This protein binds this small molecule.
Small molecule (SMILES): CC(=O)N[C@H]1[C@H](O[C@H]2[C@H](O)[C@@H](NC(C)=O)CO[C@@H]2CO)O[C@H](CO)[C@@H](O[C@H]2O[C@H](CO)[C@@H](O)[C@H](O[C@H]3O[C@H](CO)[C@@H](O)[C@H](O)[C@@H]3O)[C@@H]2O)[C@@H]1O

Binding-site contacts:
Ligand atom C1 contacts residue ASN65 of chain 2.A at 1.4 Å.
Ligand atom O7 contacts residue LYS62 of chain 2.A at 3.9 Å.
Ligand atom C7 contacts residue ILE355 of chain 2.A at 4.2 Å (hydrophobic).
Ligand atom C8 contacts residue ILE355 of chain 2.A at 3.9 Å (hydrophobic).
Ligand atom C7 contacts residue ASN65 of chain 2.A at 3.2 Å.
Ligand atom N2 contacts residue ASN65 of chain 2.A at 2.8 Å (h-bond).
Ligand atom N2 contacts residue ILE355 of chain 2.A at 4.1 Å.
Ligand atom C2 contacts residue ASN65 of chain 2.A at 2.3 Å.
Ligand atom C8 contacts residue ASN65 of chain 2.A at 4.4 Å.
Ligand atom C5 contacts residue ASN65 of chain 2.A at 3.6 Å.
Ligand atom C4 contacts residue ASN65 of chain 2.A at 4.1 Å.
Ligand atom C8 contacts residue ILE386 of chain 2.A at 3.8 Å (hydrophobic).
Ligand atom C8 contacts residue LYS62 of chain 2.A at 4.1 Å.
Ligand atom C7 contacts residue LYS62 of chain 2.A at 4.4 Å.
Ligand atom C1 contacts residue ILE355 of chain 2.A at 4.4 Å (hydrophobic).
Ligand atom O7 contacts residue ASN65 of chain 2.A at 3.2 Å (h-bond).
Ligand atom C3 contacts residue ASN65 of chain 2.A at 3.7 Å.
Ligand atom O5 contacts residue ASN65 of chain 2.A at 2.4 Å (h-bond).

Sequence of chain 2.A:
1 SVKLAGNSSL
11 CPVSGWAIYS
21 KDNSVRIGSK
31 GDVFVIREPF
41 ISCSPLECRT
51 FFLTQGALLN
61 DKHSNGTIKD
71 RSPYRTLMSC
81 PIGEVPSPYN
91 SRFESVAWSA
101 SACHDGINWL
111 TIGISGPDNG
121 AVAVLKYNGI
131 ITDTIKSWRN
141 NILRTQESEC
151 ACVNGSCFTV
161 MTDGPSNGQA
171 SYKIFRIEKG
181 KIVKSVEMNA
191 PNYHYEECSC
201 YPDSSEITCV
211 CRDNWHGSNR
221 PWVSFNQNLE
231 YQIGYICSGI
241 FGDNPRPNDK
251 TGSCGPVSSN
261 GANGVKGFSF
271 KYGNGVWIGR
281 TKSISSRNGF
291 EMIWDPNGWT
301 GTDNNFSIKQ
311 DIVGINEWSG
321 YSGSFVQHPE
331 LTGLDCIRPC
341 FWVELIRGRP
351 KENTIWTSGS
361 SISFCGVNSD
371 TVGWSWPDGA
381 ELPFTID